The small molecule below binds the protein below.
Small molecule (SMILES): N[C@H](CCC(=O)O)C(=O)O

Binding-site contacts:
Ligand atom OE1 contacts residue TYR39 of chain 1.A at 3.2 Å (h-bond).
Ligand atom OE2 contacts residue GLY40 of chain 1.A at 3.8 Å.
Ligand atom CA contacts residue THR72 of chain 1.A at 4.0 Å.
Ligand atom OXT contacts residue THR116 of chain 1.A at 3.4 Å.
Ligand atom OXT contacts residue ASN71 of chain 1.A at 3.7 Å.
Ligand atom C contacts residue ASN71 of chain 1.A at 3.6 Å.
Ligand atom CB contacts residue CYS181 of chain 1.A at 3.6 Å (hydrophobic).
Ligand atom CB contacts residue THR182 of chain 1.A at 3.6 Å.
Ligand atom C contacts residue CYS70 of chain 1.A at 3.7 Å (hydrophobic).
Ligand atom OE1 contacts residue PRO38 of chain 1.A at 3.3 Å.
Ligand atom C contacts residue THR72 of chain 1.A at 3.6 Å.
Ligand atom N contacts residue ASP7 of chain 1.A at 3.0 Å (salt-bridge).
Ligand atom CB contacts residue HIS183 of chain 1.A at 3.9 Å.
Ligand atom CD contacts residue GLY40 of chain 1.A at 3.6 Å.
Ligand atom OE2 contacts residue PRO38 of chain 1.A at 3.2 Å.
Ligand atom CA contacts residue CYS70 of chain 1.A at 3.4 Å (hydrophobic).
Ligand atom OXT contacts residue CYS181 of chain 1.A at 3.7 Å.
Ligand atom CG contacts residue HIS183 of chain 1.A at 3.6 Å.
Ligand atom O contacts residue CYS70 of chain 1.A at 3.9 Å.
Ligand atom OE2 contacts residue SER8 of chain 1.A at 2.6 Å (h-bond).
Ligand atom OE1 contacts residue THR116 of chain 1.A at 3.9 Å.
Ligand atom CD contacts residue TYR39 of chain 1.A at 3.3 Å (hydrophobic).
Ligand atom O contacts residue THR72 of chain 1.A at 4.0 Å.
Ligand atom OE2 contacts residue VAL37 of chain 1.A at 3.6 Å.
Ligand atom C contacts residue CYS181 of chain 1.A at 3.8 Å (hydrophobic).
Ligand atom CA contacts residue SER8 of chain 1.A at 4.0 Å.
Ligand atom CD contacts residue SER8 of chain 1.A at 3.5 Å.
Ligand atom C contacts residue THR182 of chain 1.A at 3.8 Å.
Ligand atom OE1 contacts residue GLY40 of chain 1.A at 2.7 Å (h-bond).
Ligand atom OXT contacts residue THR72 of chain 1.A at 2.7 Å (h-bond).
Ligand atom O contacts residue CYS181 of chain 1.A at 3.6 Å.
Ligand atom CD contacts residue PRO38 of chain 1.A at 3.5 Å (hydrophobic).
Ligand atom N contacts residue SER8 of chain 1.A at 3.3 Å (h-bond).
Ligand atom O contacts residue ASN71 of chain 1.A at 3.0 Å (h-bond).
Ligand atom N contacts residue THR182 of chain 1.A at 3.0 Å (h-bond).
Ligand atom OE2 contacts residue TYR39 of chain 1.A at 2.6 Å (h-bond).
Ligand atom CG contacts residue SER8 of chain 1.A at 3.6 Å.
Ligand atom O contacts residue THR182 of chain 1.A at 2.8 Å (h-bond).
Ligand atom CA contacts residue THR182 of chain 1.A at 3.6 Å.
Ligand atom N contacts residue CYS70 of chain 1.A at 3.2 Å (h-bond).

Sequence of chain 1.A:
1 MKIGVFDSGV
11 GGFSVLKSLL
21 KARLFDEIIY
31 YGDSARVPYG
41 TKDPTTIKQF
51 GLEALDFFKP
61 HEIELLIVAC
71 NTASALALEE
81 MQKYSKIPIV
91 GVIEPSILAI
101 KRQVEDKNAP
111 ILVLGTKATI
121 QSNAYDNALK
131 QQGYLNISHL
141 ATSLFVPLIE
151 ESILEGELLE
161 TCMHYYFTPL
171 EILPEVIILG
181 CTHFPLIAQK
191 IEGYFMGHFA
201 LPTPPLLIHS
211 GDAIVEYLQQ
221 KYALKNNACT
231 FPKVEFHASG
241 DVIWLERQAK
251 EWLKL